Sequence of chain 1.C:
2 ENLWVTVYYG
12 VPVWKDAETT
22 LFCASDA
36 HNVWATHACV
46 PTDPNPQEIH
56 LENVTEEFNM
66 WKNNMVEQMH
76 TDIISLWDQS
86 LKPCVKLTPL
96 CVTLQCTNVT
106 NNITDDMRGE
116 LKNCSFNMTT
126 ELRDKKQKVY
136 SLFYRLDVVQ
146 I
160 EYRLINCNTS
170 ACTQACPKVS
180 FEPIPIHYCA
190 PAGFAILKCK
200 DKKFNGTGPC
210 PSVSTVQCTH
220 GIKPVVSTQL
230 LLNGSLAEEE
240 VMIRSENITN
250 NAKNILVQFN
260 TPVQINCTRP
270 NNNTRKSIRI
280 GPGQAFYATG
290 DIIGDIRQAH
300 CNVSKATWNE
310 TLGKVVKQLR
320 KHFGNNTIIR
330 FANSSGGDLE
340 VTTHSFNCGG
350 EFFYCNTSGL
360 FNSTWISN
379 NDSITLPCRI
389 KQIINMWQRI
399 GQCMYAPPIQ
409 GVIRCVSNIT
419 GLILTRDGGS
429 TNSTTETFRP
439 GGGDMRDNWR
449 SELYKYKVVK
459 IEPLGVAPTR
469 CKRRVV

Binding-site contacts:
Ligand atom O7 contacts residue PRO182 of chain 1.C at 4.2 Å.
Ligand atom C5 contacts residue NAG1 of chain 1.R at 4.2 Å.
Ligand atom C5 contacts residue ASN232 of chain 1.C at 3.6 Å.
Ligand atom C7 contacts residue SER415 of chain 1.C at 3.5 Å.
Ligand atom O7 contacts residue CYS347 of chain 1.C at 4.4 Å.
Ligand atom C5 contacts residue VAL414 of chain 1.C at 3.4 Å (hydrophobic).
Ligand atom C8 contacts residue LEU231 of chain 1.C at 3.6 Å (hydrophobic).
Ligand atom O2 contacts residue ILE407 of chain 1.C at 4.4 Å.
Ligand atom C2 contacts residue SER415 of chain 1.C at 3.2 Å.
Ligand atom O6 contacts residue SER179 of chain 1.C at 3.7 Å.
Ligand atom O6 contacts residue GLU181 of chain 1.C at 4.2 Å.
Ligand atom C4 contacts residue ASN232 of chain 1.C at 4.2 Å.
Ligand atom C2 contacts residue VAL414 of chain 1.C at 4.3 Å (hydrophobic).
Ligand atom C8 contacts residue CYS347 of chain 1.C at 4.3 Å (hydrophobic).
Ligand atom C2 contacts residue ASN232 of chain 1.C at 2.5 Å.
Ligand atom C3 contacts residue ASN232 of chain 1.C at 3.8 Å.
Ligand atom N2 contacts residue ASN232 of chain 1.C at 2.9 Å (h-bond).
Ligand atom O4 contacts residue VAL414 of chain 1.C at 3.6 Å.
Ligand atom C4 contacts residue VAL414 of chain 1.C at 3.7 Å (hydrophobic).
Ligand atom O3 contacts residue SER415 of chain 1.C at 4.2 Å.
Ligand atom O6 contacts residue ARG412 of chain 1.C at 3.9 Å.
Ligand atom C7 contacts residue ASN232 of chain 1.C at 3.9 Å.
Ligand atom C1 contacts residue SER415 of chain 1.C at 3.3 Å.
Ligand atom O7 contacts residue VAL224 of chain 1.C at 4.2 Å.
Ligand atom O3 contacts residue CYS347 of chain 1.C at 3.7 Å.
Ligand atom O5 contacts residue VAL414 of chain 1.C at 4.2 Å.
Ligand atom C3 contacts residue SER415 of chain 1.C at 3.5 Å.
Ligand atom C8 contacts residue VAL224 of chain 1.C at 3.9 Å (hydrophobic).
Ligand atom C6 contacts residue NAG1 of chain 1.R at 4.0 Å.
Ligand atom O5 contacts residue NAG1 of chain 1.R at 3.7 Å.
Ligand atom O5 contacts residue ASN232 of chain 1.C at 2.4 Å (h-bond).
Ligand atom C1 contacts residue ASN232 of chain 1.C at 1.4 Å.
Ligand atom C7 contacts residue VAL224 of chain 1.C at 4.1 Å (hydrophobic).
Ligand atom O3 contacts residue CYS413 of chain 1.C at 4.0 Å.
Ligand atom C8 contacts residue PHE345 of chain 1.C at 4.3 Å (hydrophobic).
Ligand atom C1 contacts residue VAL414 of chain 1.C at 4.1 Å (hydrophobic).
Ligand atom N2 contacts residue SER415 of chain 1.C at 2.5 Å (h-bond).
Ligand atom C6 contacts residue SER179 of chain 1.C at 3.5 Å.
Ligand atom C8 contacts residue SER415 of chain 1.C at 3.7 Å.
Ligand atom C3 contacts residue VAL414 of chain 1.C at 3.6 Å (hydrophobic).

This protein binds this small molecule.
Small molecule (SMILES): CC(=O)N[C@H]1[C@H](O[C@H]2[C@H](O)[C@@H](NC(C)=O)CO[C@@H]2CO)O[C@H](CO)[C@@H](O[C@@H]2O[C@H](CO)[C@@H](O)[C@H](O[C@H]3O[C@H](CO)[C@@H](O)[C@H](O)[C@@H]3O)[C@@H]2O)[C@@H]1O